A protein and the small-molecule ligand that binds it are described below.
Small molecule (SMILES): Cc1cccc(Sc2nc(N3CCN(c4ccccn4)CC3)nc3[nH]cnc23)c1

Sequence of chain 1.D:
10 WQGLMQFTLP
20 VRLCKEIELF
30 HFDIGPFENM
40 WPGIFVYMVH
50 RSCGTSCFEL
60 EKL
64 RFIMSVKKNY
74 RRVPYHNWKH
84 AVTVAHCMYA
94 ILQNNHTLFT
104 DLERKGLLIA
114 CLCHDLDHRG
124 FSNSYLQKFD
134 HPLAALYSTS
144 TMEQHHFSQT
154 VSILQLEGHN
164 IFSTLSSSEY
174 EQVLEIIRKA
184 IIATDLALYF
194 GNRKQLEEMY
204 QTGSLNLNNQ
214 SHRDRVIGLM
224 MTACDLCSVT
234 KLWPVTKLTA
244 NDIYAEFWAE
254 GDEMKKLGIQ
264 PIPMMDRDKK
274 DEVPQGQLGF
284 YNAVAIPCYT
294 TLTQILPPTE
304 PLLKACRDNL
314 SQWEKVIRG

Binding-site contacts:
Ligand atom C14 contacts residue GLN280 of chain 1.D at 3.6 Å.
Ligand atom C28 contacts residue MET267 of chain 1.D at 3.7 Å (hydrophobic).
Ligand atom C27 contacts residue TYR247 of chain 1.D at 3.4 Å (hydrophobic).
Ligand atom C25 contacts residue GLY279 of chain 1.D at 3.2 Å.
Ligand atom N1 contacts residue PHE283 of chain 1.D at 3.4 Å.
Ligand atom C23 contacts residue TYR247 of chain 1.D at 2.7 Å (hydrophobic).
Ligand atom C15 contacts residue ILE246 of chain 1.D at 3.6 Å (hydrophobic).
Ligand atom C4 contacts residue PHE283 of chain 1.D at 3.4 Å (hydrophobic).
Ligand atom N21 contacts residue GLY279 of chain 1.D at 3.4 Å (h-bond).
Ligand atom N18 contacts residue GLY279 of chain 1.D at 3.1 Å.
Ligand atom C27 contacts residue VAL276 of chain 1.D at 3.5 Å (hydrophobic).
Ligand atom C5 contacts residue PHE283 of chain 1.D at 3.6 Å (hydrophobic).
Ligand atom N3 contacts residue PHE283 of chain 1.D at 3.6 Å.
Ligand atom C6 contacts residue PHE283 of chain 1.D at 3.6 Å (hydrophobic).
Ligand atom S16 contacts residue PHE250 of chain 1.D at 3.7 Å.
Ligand atom C19 contacts residue GLY279 of chain 1.D at 3.4 Å.
Ligand atom C17 contacts residue TYR247 of chain 1.D at 3.6 Å (hydrophobic).
Ligand atom C28 contacts residue GLU275 of chain 1.D at 3.7 Å.
Ligand atom N21 contacts residue PHE283 of chain 1.D at 3.3 Å.
Ligand atom C12 contacts residue PHE250 of chain 1.D at 3.7 Å (hydrophobic).
Ligand atom C15 contacts residue PHE250 of chain 1.D at 3.0 Å (hydrophobic).
Ligand atom N20 contacts residue TYR247 of chain 1.D at 2.6 Å (h-bond).
Ligand atom C2 contacts residue MET267 of chain 1.D at 3.7 Å (hydrophobic).
Ligand atom C24 contacts residue GLY279 of chain 1.D at 3.6 Å.
Ligand atom C17 contacts residue ILE246 of chain 1.D at 3.4 Å (hydrophobic).
Ligand atom C26 contacts residue GLN280 of chain 1.D at 3.3 Å.
Ligand atom N1 contacts residue MET267 of chain 1.D at 3.7 Å.
Ligand atom C13 contacts residue GLN280 of chain 1.D at 3.3 Å.
Ligand atom C19 contacts residue TYR247 of chain 1.D at 3.6 Å (hydrophobic).
Ligand atom C26 contacts residue GLY279 of chain 1.D at 3.4 Å.
Ligand atom C13 contacts residue ILE246 of chain 1.D at 3.7 Å (hydrophobic).
Ligand atom C19 contacts residue MET267 of chain 1.D at 3.7 Å (hydrophobic).
Ligand atom C23 contacts residue GLN280 of chain 1.D at 3.5 Å.
Ligand atom C17 contacts residue GLN280 of chain 1.D at 3.7 Å.
Ligand atom C2 contacts residue PHE283 of chain 1.D at 3.5 Å (hydrophobic).
Ligand atom C29 contacts residue GLU275 of chain 1.D at 3.7 Å.
Ligand atom C22 contacts residue MET267 of chain 1.D at 3.5 Å (hydrophobic).
Ligand atom C5 contacts residue MET267 of chain 1.D at 3.7 Å (hydrophobic).
Ligand atom C4 contacts residue MET267 of chain 1.D at 3.7 Å (hydrophobic).
Ligand atom C26 contacts residue PHE283 of chain 1.D at 3.6 Å (hydrophobic).